Sequence of chain 1.B:
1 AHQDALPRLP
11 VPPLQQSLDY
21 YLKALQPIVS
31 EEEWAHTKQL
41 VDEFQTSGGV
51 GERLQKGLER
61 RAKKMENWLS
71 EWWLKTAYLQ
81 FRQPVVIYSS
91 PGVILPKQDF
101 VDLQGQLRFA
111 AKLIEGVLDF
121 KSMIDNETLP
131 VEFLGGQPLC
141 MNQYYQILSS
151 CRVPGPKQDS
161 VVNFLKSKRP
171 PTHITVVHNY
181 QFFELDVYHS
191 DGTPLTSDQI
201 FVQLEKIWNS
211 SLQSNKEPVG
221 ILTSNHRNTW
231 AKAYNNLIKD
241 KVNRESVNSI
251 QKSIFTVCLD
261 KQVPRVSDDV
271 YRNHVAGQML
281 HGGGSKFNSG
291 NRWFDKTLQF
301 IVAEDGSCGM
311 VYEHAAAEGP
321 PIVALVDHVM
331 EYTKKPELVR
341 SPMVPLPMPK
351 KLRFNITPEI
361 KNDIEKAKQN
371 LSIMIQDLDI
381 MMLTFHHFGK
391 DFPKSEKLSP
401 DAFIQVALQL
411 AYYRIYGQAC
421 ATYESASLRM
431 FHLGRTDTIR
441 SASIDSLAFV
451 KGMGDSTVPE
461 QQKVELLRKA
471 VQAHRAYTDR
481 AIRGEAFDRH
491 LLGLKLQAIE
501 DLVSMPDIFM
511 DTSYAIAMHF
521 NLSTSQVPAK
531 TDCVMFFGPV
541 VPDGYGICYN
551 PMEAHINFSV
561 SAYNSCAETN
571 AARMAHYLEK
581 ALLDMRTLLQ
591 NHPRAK

A small-molecule ligand and the protein it binds are described below.
Small molecule (SMILES): C[N+](C)(C)C[C@H](O)CC(=O)O

Binding-site contacts:
Ligand atom O1A contacts residue GLU318 of chain 1.B at 4.3 Å.
Ligand atom C1 contacts residue SER425 of chain 1.B at 3.6 Å.
Ligand atom C5C contacts residue VAL540 of chain 1.B at 3.9 Å (hydrophobic).
Ligand atom C3 contacts residue HIS314 of chain 1.B at 3.5 Å.
Ligand atom C5A contacts residue PHE537 of chain 1.B at 4.1 Å (hydrophobic).
Ligand atom C5A contacts residue TYR423 of chain 1.B at 3.8 Å (hydrophobic).
Ligand atom O1B contacts residue THR436 of chain 1.B at 3.7 Å.
Ligand atom C3 contacts residue SER425 of chain 1.B at 3.4 Å.
Ligand atom C2 contacts residue HIS314 of chain 1.B at 3.3 Å.
Ligand atom O1A contacts residue THR436 of chain 1.B at 2.7 Å (h-bond).
Ligand atom C5B contacts residue PHE537 of chain 1.B at 3.6 Å (hydrophobic).
Ligand atom C2 contacts residue TYR78 of chain 1.B at 3.9 Å (hydrophobic).
Ligand atom C5C contacts residue SER523 of chain 1.B at 3.4 Å.
Ligand atom C1 contacts residue TYR423 of chain 1.B at 3.3 Å (hydrophobic).
Ligand atom C2 contacts residue SER425 of chain 1.B at 3.8 Å.
Ligand atom C5A contacts residue SER523 of chain 1.B at 3.5 Å.
Ligand atom C1 contacts residue THR436 of chain 1.B at 3.5 Å.
Ligand atom C1 contacts residue GLU318 of chain 1.B at 4.3 Å.
Ligand atom O1A contacts residue TYR78 of chain 1.B at 3.8 Å.
Ligand atom O3 contacts residue HIS314 of chain 1.B at 2.7 Å (h-bond).
Ligand atom C5A contacts residue SER425 of chain 1.B at 3.6 Å.
Ligand atom O1A contacts residue TRP73 of chain 1.B at 3.5 Å.
Ligand atom O1B contacts residue SER425 of chain 1.B at 2.6 Å (h-bond).
Ligand atom O1A contacts residue TYR423 of chain 1.B at 3.4 Å (h-bond).
Ligand atom C2 contacts residue GLU318 of chain 1.B at 3.7 Å.
Ligand atom O1B contacts residue TYR423 of chain 1.B at 2.7 Å (h-bond).
Ligand atom N5 contacts residue PHE537 of chain 1.B at 4.5 Å.
Ligand atom C2 contacts residue THR436 of chain 1.B at 4.5 Å.
Ligand atom C4 contacts residue HIS314 of chain 1.B at 4.0 Å.
Ligand atom C5A contacts residue THR524 of chain 1.B at 3.9 Å.
Ligand atom C4 contacts residue SER425 of chain 1.B at 4.3 Å.
Ligand atom N5 contacts residue SER523 of chain 1.B at 4.0 Å.
Ligand atom O1A contacts residue ARG489 of chain 1.B at 4.2 Å.
Ligand atom C1 contacts residue TYR78 of chain 1.B at 4.3 Å (hydrophobic).
Ligand atom O3 contacts residue SER425 of chain 1.B at 4.3 Å.